The protein below binds the small molecule below.
Small molecule (SMILES): COc1ccc(O)cc1

Sequence of chain 1.A:
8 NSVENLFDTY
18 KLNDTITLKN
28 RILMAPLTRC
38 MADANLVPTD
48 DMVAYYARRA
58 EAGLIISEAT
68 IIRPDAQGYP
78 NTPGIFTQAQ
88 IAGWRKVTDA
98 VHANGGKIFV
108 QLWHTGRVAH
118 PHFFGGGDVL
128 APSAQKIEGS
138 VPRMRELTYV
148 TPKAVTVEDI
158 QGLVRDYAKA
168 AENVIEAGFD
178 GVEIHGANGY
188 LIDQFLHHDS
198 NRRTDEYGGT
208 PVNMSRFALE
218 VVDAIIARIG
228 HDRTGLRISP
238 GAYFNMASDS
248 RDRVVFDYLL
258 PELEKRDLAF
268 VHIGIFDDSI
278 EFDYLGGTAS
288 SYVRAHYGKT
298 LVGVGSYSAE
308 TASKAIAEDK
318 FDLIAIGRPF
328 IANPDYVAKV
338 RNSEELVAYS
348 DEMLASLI

Binding-site contacts:
Ligand atom C5 contacts residue FMN1 of chain 1.B at 3.3 Å.
Ligand atom O contacts residue 4KS1 of chain 1.H at 1.4 Å (h-bond).
Ligand atom C6 contacts residue FMN1 of chain 1.B at 3.5 Å.
Ligand atom C1 contacts residue TYR187 of chain 1.A at 4.1 Å (hydrophobic).
Ligand atom C5 contacts residue TYR187 of chain 1.A at 4.5 Å (hydrophobic).
Ligand atom O contacts residue THR35 of chain 1.A at 4.1 Å.
Ligand atom C5 contacts residue PHE241 of chain 1.A at 4.0 Å (hydrophobic).
Ligand atom C4 contacts residue TYR187 of chain 1.A at 3.6 Å (hydrophobic).
Ligand atom C4 contacts residue HIS182 of chain 1.A at 4.0 Å.
Ligand atom C3 contacts residue THR35 of chain 1.A at 4.2 Å.
Ligand atom C6 contacts residue PHE241 of chain 1.A at 3.8 Å (hydrophobic).
Ligand atom O1 contacts residue ASN185 of chain 1.A at 2.6 Å (h-bond).
Ligand atom O1 contacts residue TYR187 of chain 1.A at 3.5 Å.
Ligand atom C3 contacts residue TRP110 of chain 1.A at 4.2 Å (hydrophobic).
Ligand atom O contacts residue FMN1 of chain 1.B at 3.7 Å.
Ligand atom C2 contacts residue TRP110 of chain 1.A at 4.3 Å (hydrophobic).
Ligand atom C3 contacts residue HIS182 of chain 1.A at 4.1 Å.
Ligand atom C5 contacts residue ASN185 of chain 1.A at 4.1 Å.
Ligand atom C1 contacts residue THR35 of chain 1.A at 4.4 Å.
Ligand atom C contacts residue 4KS1 of chain 1.H at 0.5 Å.
Ligand atom C4 contacts residue ASN185 of chain 1.A at 3.8 Å.
Ligand atom C6 contacts residue 4KS1 of chain 1.H at 3.5 Å.
Ligand atom C1 contacts residue PHE241 of chain 1.A at 4.4 Å (hydrophobic).
Ligand atom C4 contacts residue FMN1 of chain 1.B at 3.3 Å.
Ligand atom C contacts residue 4KS1 of chain 1.D at 4.3 Å.
Ligand atom C2 contacts residue TYR187 of chain 1.A at 3.5 Å (hydrophobic).
Ligand atom C3 contacts residue TYR187 of chain 1.A at 3.4 Å (hydrophobic).
Ligand atom C2 contacts residue 4KS1 of chain 1.H at 2.5 Å.
Ligand atom C3 contacts residue 4KS1 of chain 1.H at 3.8 Å.
Ligand atom C3 contacts residue FMN1 of chain 1.B at 3.3 Å.
Ligand atom C contacts residue THR35 of chain 1.A at 3.4 Å.
Ligand atom O1 contacts residue FMN1 of chain 1.B at 3.1 Å.
Ligand atom O1 contacts residue HIS182 of chain 1.A at 3.0 Å (h-bond).
Ligand atom C1 contacts residue 4KS1 of chain 1.H at 2.2 Å.
Ligand atom C contacts residue FMN1 of chain 1.B at 4.3 Å.
Ligand atom C1 contacts residue FMN1 of chain 1.B at 3.4 Å.
Ligand atom C2 contacts residue THR35 of chain 1.A at 3.6 Å.
Ligand atom C2 contacts residue FMN1 of chain 1.B at 3.5 Å.